Sequence of chain 1.D:
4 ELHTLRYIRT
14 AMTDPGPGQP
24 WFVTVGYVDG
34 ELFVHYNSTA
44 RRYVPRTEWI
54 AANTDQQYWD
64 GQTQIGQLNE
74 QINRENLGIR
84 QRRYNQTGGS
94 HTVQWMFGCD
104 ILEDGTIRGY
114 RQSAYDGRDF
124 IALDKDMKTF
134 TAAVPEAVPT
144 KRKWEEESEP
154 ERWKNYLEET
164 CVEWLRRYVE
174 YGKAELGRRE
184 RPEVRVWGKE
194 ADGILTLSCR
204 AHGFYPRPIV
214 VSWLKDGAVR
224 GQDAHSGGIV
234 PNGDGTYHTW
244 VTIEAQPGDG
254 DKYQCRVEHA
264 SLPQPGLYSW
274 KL

Binding-site contacts:
Ligand atom O contacts residue TRP147 of chain 1.D at 3.0 Å (h-bond).
Ligand atom C contacts residue ASN72 of chain 1.D at 3.4 Å.
Ligand atom CG contacts residue TYR46 of chain 1.D at 3.3 Å (hydrophobic).
Ligand atom OD2 contacts residue THR27 of chain 1.D at 3.4 Å.
Ligand atom N contacts residue TYR10 of chain 1.D at 3.1 Å (h-bond).
Ligand atom OE1 contacts residue ARG83 of chain 1.D at 2.9 Å (salt-bridge).
Ligand atom C contacts residue TYR10 of chain 1.D at 3.1 Å (hydrophobic).
Ligand atom CG contacts residue TRP147 of chain 1.D at 3.3 Å (hydrophobic).
Ligand atom O contacts residue TRP156 of chain 1.D at 3.2 Å.
Ligand atom OD1 contacts residue PHE100 of chain 1.D at 3.3 Å.
Ligand atom O contacts residue ARG12 of chain 1.D at 3.1 Å (salt-bridge).
Ligand atom O contacts residue TYR159 of chain 1.D at 2.8 Å (h-bond).
Ligand atom N contacts residue TYR171 of chain 1.D at 2.9 Å (h-bond).
Ligand atom OD2 contacts residue TYR46 of chain 1.D at 2.6 Å (h-bond).
Ligand atom N contacts residue TYR10 of chain 1.D at 3.3 Å (h-bond).
Ligand atom CE contacts residue GLU78 of chain 1.D at 3.0 Å.
Ligand atom OD1 contacts residue ARG114 of chain 1.D at 3.0 Å (salt-bridge).
Ligand atom O contacts residue ASN72 of chain 1.D at 3.1 Å (h-bond).
Ligand atom NZ contacts residue GLU78 of chain 1.D at 3.2 Å (salt-bridge).
Ligand atom CA contacts residue TYR10 of chain 1.D at 3.0 Å (hydrophobic).
Ligand atom O contacts residue LYS146 of chain 1.D at 3.0 Å (salt-bridge).
Ligand atom OXT contacts residue ILE82 of chain 1.D at 3.0 Å.
Ligand atom O contacts residue ASN79 of chain 1.D at 3.3 Å (h-bond).
Ligand atom O contacts residue ARG155 of chain 1.D at 3.2 Å (salt-bridge).
Ligand atom N contacts residue ARG155 of chain 1.D at 3.2 Å (salt-bridge).
Ligand atom CB contacts residue TYR46 of chain 1.D at 3.4 Å (hydrophobic).
Ligand atom CG2 contacts residue TYR171 of chain 1.D at 3.3 Å (hydrophobic).
Ligand atom CB contacts residue GLN65 of chain 1.D at 3.4 Å.
Ligand atom CB contacts residue GLN65 of chain 1.D at 3.2 Å.
Ligand atom CA contacts residue ARG155 of chain 1.D at 3.4 Å.
Ligand atom OD2 contacts residue ARG12 of chain 1.D at 3.0 Å (salt-bridge).
Ligand atom O contacts residue TYR10 of chain 1.D at 3.3 Å.
Ligand atom OE2 contacts residue ARG83 of chain 1.D at 2.7 Å (salt-bridge).
Ligand atom CA contacts residue ASN72 of chain 1.D at 3.0 Å.
Ligand atom OD1 contacts residue ARG12 of chain 1.D at 3.0 Å (salt-bridge).
Ligand atom N contacts residue ASN72 of chain 1.D at 2.8 Å (h-bond).
Ligand atom O contacts residue GLN65 of chain 1.D at 3.2 Å (h-bond).
Ligand atom OD2 contacts residue ASN76 of chain 1.D at 3.0 Å (h-bond).
Ligand atom N contacts residue GLN65 of chain 1.D at 2.7 Å (h-bond).
Ligand atom N contacts residue ASN79 of chain 1.D at 3.2 Å (h-bond).

This protein binds this small molecule.
Small molecule (SMILES): CC[C@H](C)[C@H](N)C(=O)N[C@@H](CC(=O)O)C(=O)N[C@@H](CC1=c2ccccc2=NC1)C(=O)N[C@@H](Cc1ccccc1)C(=O)N[C@@H](CC(=O)O)C(=O)NCC(=O)N[C@@H](CCCCN)C(=O)N[C@@H](CCC(=O)O)C(=O)O